A protein and the small-molecule ligand that binds it are described below.
Small molecule (SMILES): c1ccc(-c2ccc([C@H](c3ccccc3)n3ccnc3)cc2)cc1

Sequence of chain 1.A:
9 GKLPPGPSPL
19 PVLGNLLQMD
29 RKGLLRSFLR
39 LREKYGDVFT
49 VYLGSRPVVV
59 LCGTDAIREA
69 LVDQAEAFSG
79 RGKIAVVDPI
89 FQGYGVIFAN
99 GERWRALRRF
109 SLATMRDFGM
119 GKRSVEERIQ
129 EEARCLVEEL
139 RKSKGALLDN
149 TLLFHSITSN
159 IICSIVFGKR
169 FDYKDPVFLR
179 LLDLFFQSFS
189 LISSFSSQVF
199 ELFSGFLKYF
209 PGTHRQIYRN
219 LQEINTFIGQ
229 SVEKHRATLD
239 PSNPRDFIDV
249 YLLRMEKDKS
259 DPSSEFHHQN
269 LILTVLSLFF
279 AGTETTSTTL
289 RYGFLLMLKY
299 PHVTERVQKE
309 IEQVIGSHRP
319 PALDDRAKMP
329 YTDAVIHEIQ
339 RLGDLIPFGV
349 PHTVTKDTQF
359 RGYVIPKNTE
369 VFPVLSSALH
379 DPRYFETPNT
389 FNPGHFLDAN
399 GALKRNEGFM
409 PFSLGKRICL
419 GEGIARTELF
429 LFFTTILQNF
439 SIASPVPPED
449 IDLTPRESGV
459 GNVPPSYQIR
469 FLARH

Binding-site contacts:
Ligand atom CDC contacts residue GLN26 of chain 1.A at 3.9 Å.
Ligand atom CBD contacts residue PHE346 of chain 1.A at 3.5 Å (hydrophobic).
Ligand atom CDB contacts residue CM51 of chain 1.I at 3.6 Å.
Ligand atom CDF contacts residue CM51 of chain 1.I at 3.3 Å.
Ligand atom CBB contacts residue ASP28 of chain 1.A at 4.0 Å.
Ligand atom CBC contacts residue ARG29 of chain 1.A at 3.3 Å.
Ligand atom CCC contacts residue LEU32 of chain 1.A at 3.9 Å (hydrophobic).
Ligand atom CAA contacts residue MET27 of chain 1.A at 3.9 Å (hydrophobic).
Ligand atom CDC contacts residue LEU51 of chain 1.A at 4.1 Å (hydrophobic).
Ligand atom CBB contacts residue LEU32 of chain 1.A at 3.8 Å (hydrophobic).
Ligand atom CBD contacts residue ARG29 of chain 1.A at 3.2 Å.
Ligand atom CBD contacts residue GLY457 of chain 1.A at 3.8 Å.
Ligand atom NAB contacts residue MET27 of chain 1.A at 3.6 Å.
Ligand atom CBB contacts residue MET27 of chain 1.A at 4.0 Å (hydrophobic).
Ligand atom CAC contacts residue VAL458 of chain 1.A at 3.5 Å (hydrophobic).
Ligand atom CBC contacts residue LEU32 of chain 1.A at 4.0 Å (hydrophobic).
Ligand atom CBC contacts residue GLY457 of chain 1.A at 3.8 Å.
Ligand atom CBA contacts residue LEU32 of chain 1.A at 3.7 Å (hydrophobic).
Ligand atom CAE contacts residue MET27 of chain 1.A at 3.8 Å (hydrophobic).
Ligand atom CDD contacts residue LEU51 of chain 1.A at 3.7 Å (hydrophobic).
Ligand atom CCB contacts residue GLN26 of chain 1.A at 3.8 Å.
Ligand atom CDE contacts residue CM51 of chain 1.I at 3.5 Å.
Ligand atom CDC contacts residue CM51 of chain 1.I at 3.5 Å.
Ligand atom CDA contacts residue CM51 of chain 1.I at 3.7 Å.
Ligand atom CDD contacts residue TYR50 of chain 1.A at 3.6 Å (hydrophobic).
Ligand atom CDB contacts residue GLN26 of chain 1.A at 3.2 Å.
Ligand atom CBF contacts residue LEU32 of chain 1.A at 3.9 Å (hydrophobic).
Ligand atom CDC contacts residue TYR50 of chain 1.A at 3.3 Å (hydrophobic).
Ligand atom CDE contacts residue LEU51 of chain 1.A at 3.9 Å (hydrophobic).
Ligand atom CBF contacts residue VAL458 of chain 1.A at 3.5 Å (hydrophobic).
Ligand atom CAA contacts residue GLN26 of chain 1.A at 4.0 Å.
Ligand atom CCC contacts residue GLN26 of chain 1.A at 3.8 Å.
Ligand atom CBE contacts residue PHE346 of chain 1.A at 3.5 Å (hydrophobic).
Ligand atom CAF contacts residue MET27 of chain 1.A at 3.2 Å (hydrophobic).
Ligand atom CBE contacts residue VAL458 of chain 1.A at 3.4 Å (hydrophobic).
Ligand atom CAE contacts residue VAL85 of chain 1.A at 3.8 Å (hydrophobic).
Ligand atom CAF contacts residue VAL85 of chain 1.A at 3.5 Å (hydrophobic).
Ligand atom CCB contacts residue LEU32 of chain 1.A at 3.4 Å (hydrophobic).
Ligand atom CBD contacts residue VAL458 of chain 1.A at 3.6 Å (hydrophobic).
Ligand atom CDD contacts residue VAL49 of chain 1.A at 3.6 Å (hydrophobic).